Binding-site contacts:
Ligand atom C4 contacts residue ASN1098 of chain 1.A at 4.2 Å.
Ligand atom O7 contacts residue ASN1098 of chain 1.A at 3.0 Å (h-bond).
Ligand atom C5 contacts residue HIS1101 of chain 1.A at 3.3 Å.
Ligand atom C2 contacts residue ASN1098 of chain 1.A at 2.5 Å.
Ligand atom C1 contacts residue ASN1098 of chain 1.A at 1.4 Å.
Ligand atom C3 contacts residue HIS1101 of chain 1.A at 4.3 Å.
Ligand atom C7 contacts residue HIS1101 of chain 1.A at 4.3 Å.
Ligand atom C5 contacts residue PHE1103 of chain 1.A at 4.2 Å (hydrophobic).
Ligand atom C3 contacts residue ASN1098 of chain 1.A at 3.8 Å.
Ligand atom C3 contacts residue THR1100 of chain 1.A at 3.7 Å.
Ligand atom N2 contacts residue ASN1098 of chain 1.A at 2.9 Å (h-bond).
Ligand atom C7 contacts residue ASN1098 of chain 1.A at 3.1 Å.
Ligand atom C6 contacts residue PHE1103 of chain 1.A at 3.6 Å (hydrophobic).
Ligand atom C4 contacts residue HIS1101 of chain 1.A at 4.1 Å.
Ligand atom N2 contacts residue THR1100 of chain 1.A at 3.5 Å.
Ligand atom C6 contacts residue HIS1101 of chain 1.A at 4.0 Å.
Ligand atom O6 contacts residue PHE1103 of chain 1.A at 3.9 Å.
Ligand atom C1 contacts residue THR1100 of chain 1.A at 3.8 Å.
Ligand atom O4 contacts residue HIS1101 of chain 1.A at 4.0 Å.
Ligand atom O5 contacts residue PHE1103 of chain 1.A at 3.9 Å.
Ligand atom C2 contacts residue THR1100 of chain 1.A at 3.9 Å.
Ligand atom O5 contacts residue HIS1101 of chain 1.A at 4.1 Å.
Ligand atom O5 contacts residue ASN1098 of chain 1.A at 2.4 Å (h-bond).
Ligand atom C8 contacts residue HIS1101 of chain 1.A at 4.2 Å.
Ligand atom C1 contacts residue HIS1101 of chain 1.A at 4.3 Å.
Ligand atom C5 contacts residue ASN1098 of chain 1.A at 3.6 Å.
Ligand atom C8 contacts residue ASN1098 of chain 1.A at 3.2 Å.

Sequence of chain 1.A:
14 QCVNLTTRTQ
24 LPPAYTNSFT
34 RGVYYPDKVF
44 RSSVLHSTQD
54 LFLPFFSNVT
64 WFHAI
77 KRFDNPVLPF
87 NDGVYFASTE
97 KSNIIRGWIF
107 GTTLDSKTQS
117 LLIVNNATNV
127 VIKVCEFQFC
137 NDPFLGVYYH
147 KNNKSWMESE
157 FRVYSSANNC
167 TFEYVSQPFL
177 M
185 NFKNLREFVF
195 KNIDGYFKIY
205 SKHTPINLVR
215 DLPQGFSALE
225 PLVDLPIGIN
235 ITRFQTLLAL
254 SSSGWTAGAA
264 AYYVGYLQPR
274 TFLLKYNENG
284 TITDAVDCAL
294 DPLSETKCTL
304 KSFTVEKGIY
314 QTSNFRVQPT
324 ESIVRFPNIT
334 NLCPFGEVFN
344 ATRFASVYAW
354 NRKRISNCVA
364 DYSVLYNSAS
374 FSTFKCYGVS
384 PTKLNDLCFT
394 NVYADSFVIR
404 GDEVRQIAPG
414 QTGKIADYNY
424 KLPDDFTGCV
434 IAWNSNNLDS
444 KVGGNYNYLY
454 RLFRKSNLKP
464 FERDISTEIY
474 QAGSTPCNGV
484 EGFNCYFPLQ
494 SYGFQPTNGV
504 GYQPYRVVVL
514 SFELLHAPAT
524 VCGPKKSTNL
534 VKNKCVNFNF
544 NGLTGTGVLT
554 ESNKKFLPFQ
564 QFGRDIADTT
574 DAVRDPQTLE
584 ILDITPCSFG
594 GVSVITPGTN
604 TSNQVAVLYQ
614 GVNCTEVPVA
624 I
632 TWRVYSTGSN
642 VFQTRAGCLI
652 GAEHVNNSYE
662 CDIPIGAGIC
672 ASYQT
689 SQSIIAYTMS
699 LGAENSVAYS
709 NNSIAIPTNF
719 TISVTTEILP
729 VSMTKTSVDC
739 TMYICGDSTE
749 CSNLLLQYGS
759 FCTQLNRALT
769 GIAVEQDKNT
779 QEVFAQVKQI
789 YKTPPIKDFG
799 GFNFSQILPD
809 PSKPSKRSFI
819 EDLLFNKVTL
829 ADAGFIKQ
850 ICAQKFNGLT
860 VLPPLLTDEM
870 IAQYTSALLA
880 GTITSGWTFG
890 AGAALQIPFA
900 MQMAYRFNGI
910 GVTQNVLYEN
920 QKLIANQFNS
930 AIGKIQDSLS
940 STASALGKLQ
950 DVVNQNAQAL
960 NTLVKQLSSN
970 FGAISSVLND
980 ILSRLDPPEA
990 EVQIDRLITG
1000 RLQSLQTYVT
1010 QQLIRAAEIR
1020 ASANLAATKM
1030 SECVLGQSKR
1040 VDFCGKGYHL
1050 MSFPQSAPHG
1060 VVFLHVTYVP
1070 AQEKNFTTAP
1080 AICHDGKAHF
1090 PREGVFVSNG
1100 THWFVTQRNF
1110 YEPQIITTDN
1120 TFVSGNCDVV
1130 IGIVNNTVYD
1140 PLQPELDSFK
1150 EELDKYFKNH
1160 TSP

The protein below binds the small molecule below.
Small molecule (SMILES): CC(=O)N[C@H]1[C@H](O[C@H]2[C@H](O)[C@@H](NC(C)=O)CO[C@@H]2CO)O[C@H](CO)[C@@H](O[C@H]2O[C@H](CO)[C@@H](O)[C@H](O)[C@@H]2O)[C@@H]1O